Binding-site contacts:
Ligand atom C4 contacts residue ASN204 of chain 1.D at 4.2 Å.
Ligand atom C5 contacts residue ASN204 of chain 1.D at 3.7 Å.
Ligand atom C1 contacts residue THR206 of chain 1.D at 4.1 Å.
Ligand atom C1 contacts residue ASN204 of chain 1.D at 1.4 Å.
Ligand atom O7 contacts residue ASN204 of chain 1.D at 2.9 Å (h-bond).
Ligand atom C3 contacts residue ASN204 of chain 1.D at 3.8 Å.
Ligand atom C7 contacts residue SER244 of chain 1.D at 4.4 Å.
Ligand atom O7 contacts residue ILE247 of chain 1.D at 4.4 Å.
Ligand atom C2 contacts residue ASN204 of chain 1.D at 2.5 Å.
Ligand atom O7 contacts residue HIS321 of chain 1.D at 4.0 Å.
Ligand atom C8 contacts residue ASN204 of chain 1.D at 4.0 Å.
Ligand atom C7 contacts residue ILE247 of chain 1.D at 4.5 Å (hydrophobic).
Ligand atom O5 contacts residue ASN204 of chain 1.D at 2.3 Å (h-bond).
Ligand atom O5 contacts residue THR206 of chain 1.D at 4.5 Å.
Ligand atom C8 contacts residue ILE247 of chain 1.D at 3.8 Å (hydrophobic).
Ligand atom C3 contacts residue THR206 of chain 1.D at 3.9 Å.
Ligand atom C2 contacts residue THR206 of chain 1.D at 4.3 Å.
Ligand atom N2 contacts residue THR206 of chain 1.D at 4.2 Å.
Ligand atom C8 contacts residue SER244 of chain 1.D at 3.1 Å.
Ligand atom N2 contacts residue ASN204 of chain 1.D at 3.0 Å (h-bond).
Ligand atom C7 contacts residue ASN204 of chain 1.D at 3.1 Å.
Ligand atom C5 contacts residue THR206 of chain 1.D at 4.5 Å.

Sequence of chain 1.D:
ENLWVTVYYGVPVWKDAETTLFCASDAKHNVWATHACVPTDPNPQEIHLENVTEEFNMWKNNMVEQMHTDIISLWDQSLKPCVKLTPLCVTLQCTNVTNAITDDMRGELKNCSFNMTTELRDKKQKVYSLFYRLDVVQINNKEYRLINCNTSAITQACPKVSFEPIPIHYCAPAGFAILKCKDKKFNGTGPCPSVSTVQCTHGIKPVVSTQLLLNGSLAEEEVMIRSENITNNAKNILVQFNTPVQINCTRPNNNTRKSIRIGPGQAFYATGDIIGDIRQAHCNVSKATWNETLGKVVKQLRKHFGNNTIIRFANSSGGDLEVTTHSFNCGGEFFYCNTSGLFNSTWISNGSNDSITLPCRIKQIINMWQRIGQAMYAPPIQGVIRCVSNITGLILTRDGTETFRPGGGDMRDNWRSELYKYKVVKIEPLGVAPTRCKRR

A protein and the small-molecule ligand that binds it are described below.
Small molecule (SMILES): CC(=O)N[C@@H]1[C@@H](O)[C@H](O)[C@@H](CO)O[C@H]1O